Binding-site contacts:
Ligand atom O5 contacts residue ASN45 of chain 1.D at 2.4 Å (h-bond).
Ligand atom C1 contacts residue ASN45 of chain 1.D at 1.4 Å.
Ligand atom C7 contacts residue PRO43 of chain 1.D at 3.5 Å (hydrophobic).
Ligand atom C8 contacts residue ASN45 of chain 1.D at 4.1 Å.
Ligand atom O7 contacts residue PRO43 of chain 1.D at 3.2 Å (h-bond).
Ligand atom C3 contacts residue ASN45 of chain 1.D at 3.8 Å.
Ligand atom N2 contacts residue PRO43 of chain 1.D at 2.8 Å (h-bond).
Ligand atom C2 contacts residue ASN45 of chain 1.D at 2.4 Å.
Ligand atom N2 contacts residue PRO42 of chain 1.D at 4.4 Å.
Ligand atom C4 contacts residue ASN45 of chain 1.D at 4.2 Å.
Ligand atom N2 contacts residue ASN45 of chain 1.D at 2.9 Å (h-bond).
Ligand atom C7 contacts residue ASN45 of chain 1.D at 3.7 Å.
Ligand atom O7 contacts residue ASN38 of chain 1.D at 3.4 Å (h-bond).
Ligand atom C3 contacts residue PRO43 of chain 1.D at 4.4 Å (hydrophobic).
Ligand atom O7 contacts residue ASN45 of chain 1.D at 4.5 Å.
Ligand atom C3 contacts residue PRO42 of chain 1.D at 4.4 Å (hydrophobic).
Ligand atom C6 contacts residue ASN45 of chain 1.D at 4.2 Å.
Ligand atom C1 contacts residue PRO43 of chain 1.D at 4.0 Å (hydrophobic).
Ligand atom O3 contacts residue PRO42 of chain 1.D at 4.1 Å.
Ligand atom C2 contacts residue PRO43 of chain 1.D at 3.9 Å (hydrophobic).
Ligand atom O6 contacts residue ASN45 of chain 1.D at 3.4 Å (h-bond).
Ligand atom C5 contacts residue ASN45 of chain 1.D at 3.7 Å.

Sequence of chain 1.D:
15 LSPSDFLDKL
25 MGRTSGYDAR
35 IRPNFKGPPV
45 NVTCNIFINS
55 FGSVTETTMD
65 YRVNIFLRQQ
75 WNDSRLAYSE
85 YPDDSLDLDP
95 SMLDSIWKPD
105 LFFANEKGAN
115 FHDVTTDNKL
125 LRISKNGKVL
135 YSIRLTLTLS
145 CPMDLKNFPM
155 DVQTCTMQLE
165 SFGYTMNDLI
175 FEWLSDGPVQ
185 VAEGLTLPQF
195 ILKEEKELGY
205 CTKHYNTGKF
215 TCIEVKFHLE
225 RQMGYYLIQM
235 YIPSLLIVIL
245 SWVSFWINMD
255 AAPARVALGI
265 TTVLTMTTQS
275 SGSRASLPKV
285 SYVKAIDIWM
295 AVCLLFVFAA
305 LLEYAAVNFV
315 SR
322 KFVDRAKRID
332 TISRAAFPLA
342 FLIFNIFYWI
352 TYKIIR

The small molecule below binds the protein below.
Small molecule (SMILES): CC(=O)N[C@@H]1[C@@H](O)[C@H](O)[C@@H](CO)O[C@H]1O